The protein below binds the small molecule below.
Small molecule (SMILES): Cc1cn([C@H]2C[C@H](O[P](=O)(O)OC[C@H]3O[C@@H](n4ccc(N)nc4=O)C[C@@H]3O[P](=O)(O)OC[C@H]3O[C@@H](n4ccc(N)nc4=O)C[C@@H]3O[P](=O)(O)OC[C@H]3O[C@@H](n4ccc(N)nc4=O)C[C@@H]3O[P](=O)(O)OC[C@H]3O[C@@H](n4cnc5c(N)ncnc54)C[C@@H]3O)[C@@H](CO[P](=O)(O)O[C@H]3C[C@H](n4cnc5c(N)ncnc54)O[C@@H]3CO[P](=O)(O)O[C@H]3C[C@H](n4cnc5c(N)ncnc54)O[C@@H]3CO[P](=O)(O)O[C@H]3C[C@H](n4cnc5c(N)ncnc54)O[C@@H]3CO[P](=O)(O)O[C@H]3C[C@H](n4cnc5c(N)ncnc54)O[C@@H]3COP(=O)=O)O2)c(=O)[nH]c1=O

Sequence of chain 1.PA:
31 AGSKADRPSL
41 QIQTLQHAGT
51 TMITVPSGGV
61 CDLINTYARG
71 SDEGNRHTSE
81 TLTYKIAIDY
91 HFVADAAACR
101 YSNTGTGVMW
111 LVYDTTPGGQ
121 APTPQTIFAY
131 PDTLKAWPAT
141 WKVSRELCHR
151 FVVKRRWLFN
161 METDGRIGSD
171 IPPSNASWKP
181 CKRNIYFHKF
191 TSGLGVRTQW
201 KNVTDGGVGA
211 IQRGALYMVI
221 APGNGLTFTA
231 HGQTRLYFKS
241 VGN

Binding-site contacts:
Ligand atom O3' contacts residue VAL153 of chain 1.FB at 4.1 Å.
Ligand atom P contacts residue HIS149 of chain 1.FB at 3.8 Å.
Ligand atom C4 contacts residue PHE190 of chain 1.PA at 3.4 Å (hydrophobic).
Ligand atom C5' contacts residue ILE42 of chain 1.PA at 3.8 Å (hydrophobic).
Ligand atom C3' contacts residue ILE42 of chain 1.PA at 3.7 Å (hydrophobic).
Ligand atom N6 contacts residue PHE190 of chain 1.PA at 3.5 Å.
Ligand atom N9 contacts residue PHE190 of chain 1.PA at 3.7 Å.
Ligand atom OP2 contacts residue HIS149 of chain 1.FB at 3.3 Å.
Ligand atom OP2 contacts residue ARG156 of chain 1.FB at 3.8 Å.
Ligand atom OP1 contacts residue VAL153 of chain 1.FB at 3.3 Å.
Ligand atom C7 contacts residue LEU40 of chain 1.PA at 3.5 Å (hydrophobic).
Ligand atom C2' contacts residue ARG155 of chain 1.FB at 3.1 Å.
Ligand atom OP1 contacts residue ILE42 of chain 1.PA at 4.1 Å.
Ligand atom OP2 contacts residue ARG235 of chain 1.PA at 2.5 Å (salt-bridge).
Ligand atom O3' contacts residue SER39 of chain 1.PA at 4.1 Å.
Ligand atom P contacts residue TYR237 of chain 1.PA at 3.8 Å.
Ligand atom C8 contacts residue PHE190 of chain 1.PA at 3.5 Å (hydrophobic).
Ligand atom C2 contacts residue PHE190 of chain 1.PA at 4.2 Å (hydrophobic).
Ligand atom C7 contacts residue TYR237 of chain 1.PA at 4.1 Å (hydrophobic).
Ligand atom O5' contacts residue HIS149 of chain 1.FB at 4.2 Å.
Ligand atom O3' contacts residue TYR237 of chain 1.PA at 3.6 Å.
Ligand atom C6 contacts residue PHE190 of chain 1.PA at 3.3 Å (hydrophobic).
Ligand atom OP1 contacts residue ARG235 of chain 1.PA at 3.1 Å (salt-bridge).
Ligand atom OP1 contacts residue ARG145 of chain 1.FB at 2.3 Å (salt-bridge).
Ligand atom C2' contacts residue TYR237 of chain 1.PA at 4.0 Å (hydrophobic).
Ligand atom P contacts residue ARG145 of chain 1.FB at 3.7 Å.
Ligand atom C2' contacts residue LEU40 of chain 1.PA at 4.0 Å (hydrophobic).
Ligand atom OP2 contacts residue TYR237 of chain 1.PA at 2.7 Å (h-bond).
Ligand atom OP1 contacts residue HIS149 of chain 1.FB at 3.0 Å.
Ligand atom C5 contacts residue PHE190 of chain 1.PA at 3.3 Å (hydrophobic).
Ligand atom N7 contacts residue PHE190 of chain 1.PA at 3.5 Å.
Ligand atom C1' contacts residue ARG155 of chain 1.FB at 3.6 Å.
Ligand atom C2' contacts residue LYS154 of chain 1.FB at 3.6 Å.
Ligand atom O4 contacts residue LYS85 of chain 1.PA at 3.2 Å (salt-bridge).
Ligand atom N4 contacts residue TYR113 of chain 1.FB at 3.8 Å.
Ligand atom N3 contacts residue LYS34 of chain 1.FB at 3.3 Å (salt-bridge).
Ligand atom P contacts residue ARG235 of chain 1.PA at 3.3 Å.
Ligand atom C2 contacts residue LYS34 of chain 1.FB at 3.3 Å.
Ligand atom N3 contacts residue PHE190 of chain 1.PA at 3.9 Å.
Ligand atom N1 contacts residue PHE190 of chain 1.PA at 3.7 Å.

Sequence of chain 1.FB:
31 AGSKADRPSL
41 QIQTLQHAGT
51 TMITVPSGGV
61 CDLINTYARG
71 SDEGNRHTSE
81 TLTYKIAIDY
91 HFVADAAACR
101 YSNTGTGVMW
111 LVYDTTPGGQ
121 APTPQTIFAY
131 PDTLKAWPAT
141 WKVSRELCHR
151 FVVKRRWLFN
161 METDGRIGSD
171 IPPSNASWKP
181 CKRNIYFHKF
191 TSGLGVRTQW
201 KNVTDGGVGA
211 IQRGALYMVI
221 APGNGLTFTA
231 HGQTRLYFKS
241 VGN